A protein and the small-molecule ligand that binds it are described below.
Small molecule (SMILES): O[C@H]1CCCC[C@@H]1O

Sequence of chain 1.A:
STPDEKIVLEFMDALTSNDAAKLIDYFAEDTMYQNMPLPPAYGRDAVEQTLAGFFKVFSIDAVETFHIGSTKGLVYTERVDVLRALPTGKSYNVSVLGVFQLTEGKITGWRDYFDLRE

Binding-site contacts:
Ligand atom C6 contacts residue ILE86 of chain 1.A at 4.5 Å (hydrophobic).
Ligand atom C2 contacts residue LEU77 of chain 1.A at 4.0 Å (hydrophobic).
Ligand atom C5 contacts residue PHE140 of chain 1.A at 3.7 Å (hydrophobic).
Ligand atom C6 contacts residue LEU41 of chain 1.A at 4.4 Å (hydrophobic).
Ligand atom C2 contacts residue ASP138 of chain 1.A at 4.5 Å.
Ligand atom C5 contacts residue ILE86 of chain 1.A at 4.0 Å (hydrophobic).
Ligand atom C6 contacts residue PHE140 of chain 1.A at 4.2 Å (hydrophobic).
Ligand atom C3 contacts residue PHE80 of chain 1.A at 3.5 Å (hydrophobic).
Ligand atom C5 contacts residue ASP107 of chain 1.A at 3.4 Å.
Ligand atom O8 contacts residue LEU109 of chain 1.A at 4.2 Å.
Ligand atom C2 contacts residue TYR59 of chain 1.A at 3.7 Å (hydrophobic).
Ligand atom C6 contacts residue ASP107 of chain 1.A at 4.1 Å.
Ligand atom C4 contacts residue ILE86 of chain 1.A at 3.5 Å (hydrophobic).
Ligand atom O8 contacts residue PHE140 of chain 1.A at 4.2 Å.
Ligand atom C1 contacts residue ASP138 of chain 1.A at 3.3 Å.
Ligand atom O7 contacts residue ARG105 of chain 1.A at 4.1 Å.
Ligand atom C1 contacts residue PHE140 of chain 1.A at 4.1 Å (hydrophobic).
Ligand atom O7 contacts residue TRP136 of chain 1.A at 4.0 Å.
Ligand atom C6 contacts residue TRP136 of chain 1.A at 4.2 Å (hydrophobic).
Ligand atom O8 contacts residue ILE86 of chain 1.A at 3.7 Å.
Ligand atom O7 contacts residue ASP138 of chain 1.A at 3.6 Å (salt-bridge).
Ligand atom O8 contacts residue ASP107 of chain 1.A at 2.2 Å (salt-bridge).
Ligand atom C1 contacts residue TYR59 of chain 1.A at 3.5 Å (hydrophobic).
Ligand atom C1 contacts residue TRP136 of chain 1.A at 3.7 Å (hydrophobic).
Ligand atom C2 contacts residue TRP136 of chain 1.A at 4.2 Å (hydrophobic).
Ligand atom C4 contacts residue PHE80 of chain 1.A at 3.3 Å (hydrophobic).
Ligand atom O7 contacts residue PHE140 of chain 1.A at 4.0 Å.
Ligand atom C6 contacts residue ASP138 of chain 1.A at 4.1 Å.
Ligand atom O7 contacts residue LEU41 of chain 1.A at 4.1 Å.
Ligand atom O7 contacts residue ASP107 of chain 1.A at 3.6 Å.